Sequence of chain 1.B:
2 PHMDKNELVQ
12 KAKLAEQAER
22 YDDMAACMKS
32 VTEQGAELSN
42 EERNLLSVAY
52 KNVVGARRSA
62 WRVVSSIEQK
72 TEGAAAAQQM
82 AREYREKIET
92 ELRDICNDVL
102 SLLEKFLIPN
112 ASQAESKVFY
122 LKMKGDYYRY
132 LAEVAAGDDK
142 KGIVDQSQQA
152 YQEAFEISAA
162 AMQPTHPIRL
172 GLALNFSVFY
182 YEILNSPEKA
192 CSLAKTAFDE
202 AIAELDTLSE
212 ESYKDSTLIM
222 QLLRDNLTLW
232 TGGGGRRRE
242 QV

A protein and the small-molecule ligand that binds it are described below.
Small molecule (SMILES): C=CC(C)(C)OC[C@H]1O[C@H](O[C@@H]2C3=C([C@H](C)COC(C)=O)C[C@H](O)[C@]3(C)/C=C3/[C@@H](COC)CC[C@H]3[C@@H](C)[C@H]2O)[C@H](O)[C@@H](OC(C)=O)[C@@H]1O

Binding-site contacts:
Ligand atom C46 contacts residue LEU46 of chain 1.B at 3.8 Å (hydrophobic).
Ligand atom O16 contacts residue PRO168 of chain 1.B at 4.0 Å.
Ligand atom C14 contacts residue ASN45 of chain 1.B at 3.4 Å.
Ligand atom C14 contacts residue ASP216 of chain 1.B at 3.9 Å.
Ligand atom C46 contacts residue VAL49 of chain 1.B at 3.7 Å (hydrophobic).
Ligand atom O13 contacts residue LYS52 of chain 1.B at 3.4 Å (salt-bridge).
Ligand atom C31 contacts residue ASP216 of chain 1.B at 3.5 Å.
Ligand atom O22 contacts residue ASN45 of chain 1.B at 3.3 Å (h-bond).
Ligand atom O43 contacts residue ASP216 of chain 1.B at 3.0 Å (salt-bridge).
Ligand atom C20 contacts residue LYS123 of chain 1.B at 3.8 Å.
Ligand atom O16 contacts residue ASP216 of chain 1.B at 3.1 Å (salt-bridge).
Ligand atom O32 contacts residue PHE120 of chain 1.B at 3.9 Å.
Ligand atom C28 contacts residue ASP216 of chain 1.B at 3.5 Å.
Ligand atom O37 contacts residue LYS215 of chain 1.B at 3.9 Å.
Ligand atom C40 contacts residue ASP216 of chain 1.B at 3.2 Å.
Ligand atom O24 contacts residue LEU219 of chain 1.B at 3.4 Å.
Ligand atom O24 contacts residue ASP216 of chain 1.B at 3.0 Å (salt-bridge).
Ligand atom C42 contacts residue ASP216 of chain 1.B at 3.7 Å.
Ligand atom O32 contacts residue LYS123 of chain 1.B at 2.6 Å (salt-bridge).
Ligand atom C17 contacts residue ASP216 of chain 1.B at 3.7 Å.
Ligand atom C48 contacts residue LEU46 of chain 1.B at 3.6 Å (hydrophobic).
Ligand atom C38 contacts residue PHE120 of chain 1.B at 3.5 Å (hydrophobic).
Ligand atom C36 contacts residue LEU219 of chain 1.B at 4.0 Å (hydrophobic).
Ligand atom O29 contacts residue ASP216 of chain 1.B at 2.5 Å (salt-bridge).
Ligand atom O37 contacts residue LEU219 of chain 1.B at 3.9 Å.
Ligand atom O37 contacts residue ASP216 of chain 1.B at 3.3 Å (salt-bridge).
Ligand atom C11 contacts residue ASP216 of chain 1.B at 3.5 Å.
Ligand atom C9 contacts residue ASP216 of chain 1.B at 3.8 Å.
Ligand atom O8 contacts residue ASP216 of chain 1.B at 3.4 Å (salt-bridge).
Ligand atom C38 contacts residue LYS123 of chain 1.B at 3.4 Å.
Ligand atom C23 contacts residue PHE120 of chain 1.B at 3.6 Å (hydrophobic).
Ligand atom C7 contacts residue ASN45 of chain 1.B at 3.9 Å.
Ligand atom C21 contacts residue ASP216 of chain 1.B at 3.5 Å.
Ligand atom C25 contacts residue PRO168 of chain 1.B at 3.7 Å (hydrophobic).
Ligand atom C26 contacts residue LYS123 of chain 1.B at 3.7 Å.
Ligand atom O34 contacts residue ASP216 of chain 1.B at 3.8 Å.
Ligand atom C45 contacts residue LEU46 of chain 1.B at 3.7 Å (hydrophobic).
Ligand atom C27 contacts residue PHE120 of chain 1.B at 3.2 Å (hydrophobic).
Ligand atom C27 contacts residue LYS123 of chain 1.B at 3.8 Å.
Ligand atom C31 contacts residue LEU219 of chain 1.B at 3.6 Å (hydrophobic).